Sequence of chain 1.A:
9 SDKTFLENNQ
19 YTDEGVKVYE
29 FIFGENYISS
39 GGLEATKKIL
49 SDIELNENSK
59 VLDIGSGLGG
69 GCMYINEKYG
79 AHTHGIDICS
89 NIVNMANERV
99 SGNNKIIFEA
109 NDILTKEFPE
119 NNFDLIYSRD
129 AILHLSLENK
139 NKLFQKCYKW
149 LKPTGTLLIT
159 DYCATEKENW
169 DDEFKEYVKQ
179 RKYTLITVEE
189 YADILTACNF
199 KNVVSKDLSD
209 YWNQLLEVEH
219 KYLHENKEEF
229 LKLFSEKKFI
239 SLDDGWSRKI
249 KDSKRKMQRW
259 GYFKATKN

The small molecule below binds the protein below.
Small molecule (SMILES): C[N+](C)(C)CCOP(=O)(O)O

Binding-site contacts:
Ligand atom C5 contacts residue ASP128 of chain 1.A at 3.6 Å.
Ligand atom C5 contacts residue TYR181 of chain 1.A at 3.6 Å (hydrophobic).
Ligand atom O4 contacts residue TYR160 of chain 1.A at 2.6 Å (h-bond).
Ligand atom O3 contacts residue ARG179 of chain 1.A at 3.0 Å (salt-bridge).
Ligand atom C4 contacts residue ILE36 of chain 1.A at 3.4 Å (hydrophobic).
Ligand atom C2 contacts residue GLN18 of chain 1.A at 4.0 Å.
Ligand atom C5 contacts residue LEU131 of chain 1.A at 4.1 Å (hydrophobic).
Ligand atom O1 contacts residue TYR160 of chain 1.A at 3.8 Å.
Ligand atom C1 contacts residue GLN18 of chain 1.A at 4.0 Å.
Ligand atom P1 contacts residue TYR181 of chain 1.A at 3.5 Å.
Ligand atom P1 contacts residue LYS247 of chain 1.A at 4.0 Å.
Ligand atom O4 contacts residue LYS247 of chain 1.A at 2.8 Å (salt-bridge).
Ligand atom C1 contacts residue TYR160 of chain 1.A at 3.7 Å (hydrophobic).
Ligand atom C2 contacts residue ILE36 of chain 1.A at 3.6 Å (hydrophobic).
Ligand atom N1 contacts residue ILE36 of chain 1.A at 3.6 Å.
Ligand atom O2 contacts residue GLN18 of chain 1.A at 3.3 Å (h-bond).
Ligand atom C3 contacts residue TYR160 of chain 1.A at 3.3 Å (hydrophobic).
Ligand atom C2 contacts residue TYR19 of chain 1.A at 3.8 Å (hydrophobic).
Ligand atom O4 contacts residue TYR175 of chain 1.A at 3.7 Å.
Ligand atom N1 contacts residue TYR19 of chain 1.A at 3.8 Å.
Ligand atom C3 contacts residue ILE36 of chain 1.A at 3.4 Å (hydrophobic).
Ligand atom P1 contacts residue TYR175 of chain 1.A at 3.7 Å.
Ligand atom C2 contacts residue TYR27 of chain 1.A at 4.0 Å (hydrophobic).
Ligand atom O2 contacts residue TYR181 of chain 1.A at 3.1 Å (h-bond).
Ligand atom O3 contacts residue TYR27 of chain 1.A at 2.6 Å (h-bond).
Ligand atom O1 contacts residue ARG179 of chain 1.A at 3.0 Å (salt-bridge).
Ligand atom N1 contacts residue ASP128 of chain 1.A at 3.9 Å.
Ligand atom C4 contacts residue TYR19 of chain 1.A at 3.2 Å (hydrophobic).
Ligand atom O2 contacts residue TYR160 of chain 1.A at 3.7 Å.
Ligand atom C1 contacts residue TYR27 of chain 1.A at 3.5 Å (hydrophobic).
Ligand atom O2 contacts residue TYR27 of chain 1.A at 3.4 Å (h-bond).
Ligand atom C5 contacts residue TYR19 of chain 1.A at 3.6 Å (hydrophobic).
Ligand atom C4 contacts residue ASP128 of chain 1.A at 3.4 Å.
Ligand atom C3 contacts residue ASP128 of chain 1.A at 3.8 Å.
Ligand atom O1 contacts residue GLN18 of chain 1.A at 4.0 Å.
Ligand atom P1 contacts residue ARG179 of chain 1.A at 3.8 Å.
Ligand atom O1 contacts residue TYR181 of chain 1.A at 2.6 Å (h-bond).
Ligand atom P1 contacts residue TYR27 of chain 1.A at 3.6 Å.
Ligand atom P1 contacts residue TYR160 of chain 1.A at 3.7 Å.
Ligand atom O1 contacts residue TYR175 of chain 1.A at 2.6 Å (h-bond).